Sequence of chain 2.A:
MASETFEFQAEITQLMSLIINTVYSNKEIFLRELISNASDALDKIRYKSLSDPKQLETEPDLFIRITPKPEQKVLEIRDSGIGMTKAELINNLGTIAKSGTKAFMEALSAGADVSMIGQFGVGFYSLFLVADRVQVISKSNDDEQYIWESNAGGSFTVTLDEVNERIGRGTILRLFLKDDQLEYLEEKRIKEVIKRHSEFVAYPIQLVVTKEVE

Binding-site contacts:
Ligand atom C4 contacts residue ASN92 of chain 2.A at 3.3 Å.
Ligand atom C13 contacts residue ASN37 of chain 2.A at 3.9 Å.
Ligand atom O1 contacts residue LEU173 of chain 2.A at 3.2 Å.
Ligand atom N contacts residue ALA41 of chain 2.A at 3.4 Å.
Ligand atom C15 contacts residue ALA38 of chain 2.A at 4.1 Å (hydrophobic).
Ligand atom CL contacts residue ASN37 of chain 2.A at 3.3 Å.
Ligand atom C14 contacts residue LEU173 of chain 2.A at 3.6 Å (hydrophobic).
Ligand atom C contacts residue ALA41 of chain 2.A at 3.7 Å (hydrophobic).
Ligand atom O1 contacts residue LEU34 of chain 2.A at 4.0 Å.
Ligand atom O2 contacts residue ASP79 of chain 2.A at 2.4 Å (salt-bridge).
Ligand atom O3 contacts residue MET84 of chain 2.A at 3.7 Å.
Ligand atom C15 contacts residue ASP79 of chain 2.A at 3.2 Å.
Ligand atom C1 contacts residue ILE82 of chain 2.A at 3.4 Å (hydrophobic).
Ligand atom C18 contacts residue MET84 of chain 2.A at 4.0 Å (hydrophobic).
Ligand atom C14 contacts residue ASN37 of chain 2.A at 3.7 Å.
Ligand atom O3 contacts residue GLY83 of chain 2.A at 3.9 Å.
Ligand atom C16 contacts residue THR171 of chain 2.A at 3.9 Å.
Ligand atom C13 contacts residue LEU173 of chain 2.A at 4.1 Å (hydrophobic).
Ligand atom O3 contacts residue THR171 of chain 2.A at 3.2 Å (h-bond).
Ligand atom C5 contacts residue ASN92 of chain 2.A at 3.6 Å.
Ligand atom C18 contacts residue ALA41 of chain 2.A at 3.6 Å (hydrophobic).
Ligand atom O contacts residue ASN37 of chain 2.A at 3.5 Å (h-bond).
Ligand atom C7 contacts residue ASN92 of chain 2.A at 3.8 Å.
Ligand atom O1 contacts residue ASN37 of chain 2.A at 3.7 Å.
Ligand atom C11 contacts residue MET84 of chain 2.A at 3.4 Å (hydrophobic).
Ligand atom O3 contacts residue ALA41 of chain 2.A at 3.9 Å.
Ligand atom C16 contacts residue ALA41 of chain 2.A at 3.9 Å (hydrophobic).
Ligand atom C2 contacts residue ILE82 of chain 2.A at 4.0 Å (hydrophobic).
Ligand atom O2 contacts residue THR171 of chain 2.A at 3.7 Å.
Ligand atom C2 contacts residue MET84 of chain 2.A at 3.9 Å (hydrophobic).
Ligand atom C contacts residue ASN37 of chain 2.A at 3.7 Å.
Ligand atom O2 contacts residue ALA41 of chain 2.A at 3.1 Å.
Ligand atom CL contacts residue PHE124 of chain 2.A at 3.1 Å.
Ligand atom C17 contacts residue MET84 of chain 2.A at 4.1 Å (hydrophobic).
Ligand atom C9 contacts residue LEU93 of chain 2.A at 3.7 Å (hydrophobic).
Ligand atom C12 contacts residue MET84 of chain 2.A at 3.9 Å (hydrophobic).
Ligand atom C18 contacts residue THR171 of chain 2.A at 4.1 Å.
Ligand atom C16 contacts residue ASN37 of chain 2.A at 4.0 Å.
Ligand atom C1 contacts residue ALA41 of chain 2.A at 3.6 Å (hydrophobic).
Ligand atom C16 contacts residue ASP79 of chain 2.A at 3.2 Å.

The protein below binds the small molecule below.
Small molecule (SMILES): CN1CC/C=C/CCCCCC(=O)Cc2c(Cl)c(O)cc(O)c2C1=O